Sequence of chain 1.A:
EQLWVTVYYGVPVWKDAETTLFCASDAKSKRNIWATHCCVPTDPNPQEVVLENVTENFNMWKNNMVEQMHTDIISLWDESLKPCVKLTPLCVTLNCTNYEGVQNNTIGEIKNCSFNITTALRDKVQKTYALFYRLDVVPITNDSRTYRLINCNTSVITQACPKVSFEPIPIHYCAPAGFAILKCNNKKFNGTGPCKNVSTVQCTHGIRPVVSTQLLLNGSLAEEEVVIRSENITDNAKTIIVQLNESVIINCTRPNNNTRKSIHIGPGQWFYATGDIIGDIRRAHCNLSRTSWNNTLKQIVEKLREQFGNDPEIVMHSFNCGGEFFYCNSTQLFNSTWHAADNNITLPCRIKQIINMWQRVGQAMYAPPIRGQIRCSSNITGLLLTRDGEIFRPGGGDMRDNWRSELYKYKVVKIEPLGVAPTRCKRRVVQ

Sequence of chain 1.E:
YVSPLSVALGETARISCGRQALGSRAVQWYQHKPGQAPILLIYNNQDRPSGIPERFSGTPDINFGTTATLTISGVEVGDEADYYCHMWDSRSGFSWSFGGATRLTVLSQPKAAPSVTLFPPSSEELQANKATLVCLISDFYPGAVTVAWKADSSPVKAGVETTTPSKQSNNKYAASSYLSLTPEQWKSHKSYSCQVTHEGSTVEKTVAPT

The protein below binds the small molecule below.
Small molecule (SMILES): CC(=O)N[C@H]1[C@H](O[C@H]2[C@H](O)[C@@H](NC(C)=O)CO[C@@H]2CO)O[C@H](CO)[C@@H](O)[C@@H]1O

Binding-site contacts:
Ligand atom O7 contacts residue ASN257 of chain 1.A at 3.2 Å (h-bond).
Ligand atom O7 contacts residue PHE64 of chain 1.E at 3.7 Å.
Ligand atom O7 contacts residue ILE278 of chain 1.A at 4.1 Å.
Ligand atom N2 contacts residue GLN373 of chain 1.A at 4.2 Å.
Ligand atom O5 contacts residue ASN257 of chain 1.A at 2.4 Å (h-bond).
Ligand atom N2 contacts residue ASN257 of chain 1.A at 2.9 Å (h-bond).
Ligand atom C1 contacts residue ASN257 of chain 1.A at 1.4 Å.
Ligand atom C7 contacts residue PHE64 of chain 1.E at 4.2 Å (hydrophobic).
Ligand atom C8 contacts residue PHE64 of chain 1.E at 4.4 Å (hydrophobic).
Ligand atom C7 contacts residue ASN257 of chain 1.A at 3.2 Å.
Ligand atom C5 contacts residue ASN257 of chain 1.A at 3.6 Å.
Ligand atom C8 contacts residue ASN63 of chain 1.E at 4.0 Å.
Ligand atom C8 contacts residue ASN257 of chain 1.A at 4.4 Å.
Ligand atom C3 contacts residue ASN257 of chain 1.A at 3.8 Å.
Ligand atom O6 contacts residue THR259 of chain 1.A at 3.7 Å.
Ligand atom C7 contacts residue GLN373 of chain 1.A at 4.2 Å.
Ligand atom C8 contacts residue GLN373 of chain 1.A at 4.2 Å.
Ligand atom C4 contacts residue ASN257 of chain 1.A at 4.2 Å.
Ligand atom C1 contacts residue GLN373 of chain 1.A at 4.2 Å.
Ligand atom C2 contacts residue ASN257 of chain 1.A at 2.5 Å.
Ligand atom C6 contacts residue THR259 of chain 1.A at 4.2 Å.